The protein below binds the small molecule below.
Small molecule (SMILES): OC[C@H]1O[C@@](CO)(O[C@H]2O[C@H](CO)[C@@H](O)[C@H](O)[C@H]2O)[C@@H](O)[C@@H]1O

Binding-site contacts:
Ligand atom C6 contacts residue TRP430 of chain 1.D at 3.5 Å (hydrophobic).
Ligand atom O6 contacts residue GLU429 of chain 1.D at 3.6 Å.
Ligand atom O2 contacts residue GLU95 of chain 1.D at 4.2 Å.
Ligand atom C5 contacts residue GLU429 of chain 1.D at 4.0 Å.
Ligand atom C3 contacts residue GLU429 of chain 1.D at 4.2 Å.
Ligand atom O6 contacts residue TRP430 of chain 1.D at 3.0 Å (h-bond).
Ligand atom C6 contacts residue GLU415 of chain 1.D at 3.2 Å.
Ligand atom O4 contacts residue LYS98 of chain 1.D at 2.8 Å (salt-bridge).
Ligand atom O6 contacts residue ARG94 of chain 1.D at 3.1 Å (salt-bridge).
Ligand atom O4 contacts residue GLU429 of chain 1.D at 2.5 Å (salt-bridge).
Ligand atom O2 contacts residue ASP92 of chain 1.D at 3.7 Å.
Ligand atom C6 contacts residue TRP430 of chain 1.D at 3.5 Å (hydrophobic).
Ligand atom C4 contacts residue GLU429 of chain 1.D at 3.0 Å.
Ligand atom C1 contacts residue VAL37 of chain 1.D at 4.0 Å (hydrophobic).
Ligand atom O6 contacts residue PHE432 of chain 1.D at 3.6 Å.
Ligand atom C1 contacts residue GOL1 of chain 1.T at 4.0 Å.
Ligand atom O5 contacts residue ARG94 of chain 1.D at 3.3 Å (salt-bridge).
Ligand atom O1 contacts residue GOL1 of chain 1.T at 3.0 Å (h-bond).
Ligand atom O3 contacts residue GLU429 of chain 1.D at 4.1 Å.
Ligand atom O4 contacts residue LYS411 of chain 1.D at 3.1 Å (salt-bridge).
Ligand atom C1 contacts residue ARG94 of chain 1.D at 3.4 Å.
Ligand atom C5 contacts residue GOL1 of chain 1.T at 4.2 Å.
Ligand atom O5 contacts residue GOL1 of chain 1.T at 3.9 Å.
Ligand atom C3 contacts residue GLU95 of chain 1.D at 3.6 Å.
Ligand atom C2 contacts residue ARG94 of chain 1.D at 3.9 Å.
Ligand atom O3 contacts residue ARG94 of chain 1.D at 3.9 Å.
Ligand atom O4 contacts residue GLU415 of chain 1.D at 3.4 Å (salt-bridge).
Ligand atom O1 contacts residue TRP40 of chain 1.D at 3.8 Å.
Ligand atom O3 contacts residue LYS98 of chain 1.D at 3.1 Å (salt-bridge).
Ligand atom C6 contacts residue GLU429 of chain 1.D at 3.7 Å.
Ligand atom C1 contacts residue ASP92 of chain 1.D at 4.2 Å.
Ligand atom C5 contacts residue GLU415 of chain 1.D at 3.3 Å.
Ligand atom O6 contacts residue TRP430 of chain 1.D at 3.1 Å (h-bond).
Ligand atom C3 contacts residue LYS98 of chain 1.D at 3.9 Å.
Ligand atom C6 contacts residue ARG94 of chain 1.D at 4.2 Å.
Ligand atom C4 contacts residue LYS98 of chain 1.D at 3.6 Å.
Ligand atom C4 contacts residue GLU415 of chain 1.D at 3.9 Å.
Ligand atom O6 contacts residue GLU415 of chain 1.D at 2.7 Å (salt-bridge).
Ligand atom O3 contacts residue GLU95 of chain 1.D at 2.6 Å (salt-bridge).
Ligand atom C2 contacts residue ASP92 of chain 1.D at 4.0 Å.

Sequence of chain 1.D:
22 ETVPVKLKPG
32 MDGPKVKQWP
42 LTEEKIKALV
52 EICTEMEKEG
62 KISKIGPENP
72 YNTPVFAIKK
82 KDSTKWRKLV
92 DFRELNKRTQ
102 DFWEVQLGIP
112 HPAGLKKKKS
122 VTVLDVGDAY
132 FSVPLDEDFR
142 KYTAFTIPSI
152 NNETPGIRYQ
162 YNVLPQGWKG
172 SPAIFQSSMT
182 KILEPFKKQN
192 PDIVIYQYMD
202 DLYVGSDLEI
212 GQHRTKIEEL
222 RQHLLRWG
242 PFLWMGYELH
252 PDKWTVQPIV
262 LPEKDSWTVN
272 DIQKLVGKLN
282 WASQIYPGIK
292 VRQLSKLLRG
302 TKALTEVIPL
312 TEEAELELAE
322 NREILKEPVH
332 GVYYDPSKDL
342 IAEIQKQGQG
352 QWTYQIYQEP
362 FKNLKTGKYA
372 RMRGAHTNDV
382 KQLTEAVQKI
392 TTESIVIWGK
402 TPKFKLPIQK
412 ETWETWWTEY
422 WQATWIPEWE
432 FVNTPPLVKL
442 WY